Binding-site contacts:
Ligand atom OG contacts residue ASN173 of chain 1.C at 2.7 Å (h-bond).
Ligand atom CB contacts residue ASN173 of chain 1.C at 3.3 Å.
Ligand atom O1P contacts residue ARG127 of chain 1.C at 2.9 Å (salt-bridge).
Ligand atom CD contacts residue LEU220 of chain 1.C at 3.5 Å (hydrophobic).
Ligand atom CA contacts residue ASN173 of chain 1.C at 3.6 Å.
Ligand atom OG contacts residue TRP228 of chain 1.C at 3.4 Å (h-bond).
Ligand atom CB contacts residue GLU180 of chain 1.C at 3.3 Å.
Ligand atom CB contacts residue ASN173 of chain 1.C at 3.4 Å.
Ligand atom CD1 contacts residue ASN42 of chain 1.C at 3.4 Å.
Ligand atom CB contacts residue ASP213 of chain 1.C at 3.3 Å.
Ligand atom O3P contacts residue ARG56 of chain 1.C at 2.8 Å (salt-bridge).
Ligand atom O contacts residue LEU227 of chain 1.C at 3.2 Å.
Ligand atom N contacts residue ASN224 of chain 1.C at 2.9 Å (h-bond).
Ligand atom C contacts residue ASP213 of chain 1.C at 3.6 Å.
Ligand atom OD2 contacts residue VAL46 of chain 1.C at 3.5 Å.
Ligand atom CZ contacts residue ARG60 of chain 1.C at 3.5 Å.
Ligand atom O contacts residue ASN224 of chain 1.C at 2.8 Å (h-bond).
Ligand atom CA contacts residue LEU172 of chain 1.C at 3.6 Å (hydrophobic).
Ligand atom C contacts residue ASN173 of chain 1.C at 3.5 Å.
Ligand atom N contacts residue GLU180 of chain 1.C at 3.1 Å (salt-bridge).
Ligand atom C contacts residue ASP213 of chain 1.C at 3.5 Å.
Ligand atom CD2 contacts residue ASN224 of chain 1.C at 3.4 Å.
Ligand atom O2P contacts residue TYR128 of chain 1.C at 2.6 Å (h-bond).
Ligand atom CG contacts residue LEU216 of chain 1.C at 3.6 Å (hydrophobic).
Ligand atom NH1 contacts residue ARG60 of chain 1.C at 3.3 Å.
Ligand atom CA contacts residue ASP213 of chain 1.C at 3.4 Å.
Ligand atom O contacts residue ASP213 of chain 1.C at 3.3 Å (salt-bridge).
Ligand atom O contacts residue LEU172 of chain 1.C at 3.5 Å.
Ligand atom N contacts residue ASN173 of chain 1.C at 2.7 Å (h-bond).
Ligand atom OG contacts residue GLU180 of chain 1.C at 3.1 Å (salt-bridge).
Ligand atom C contacts residue LEU172 of chain 1.C at 3.4 Å (hydrophobic).
Ligand atom CG2 contacts residue ASN42 of chain 1.C at 2.9 Å.
Ligand atom CA contacts residue ASN173 of chain 1.C at 3.5 Å.
Ligand atom O2P contacts residue ARG127 of chain 1.C at 2.8 Å (salt-bridge).
Ligand atom OG contacts residue GLY169 of chain 1.C at 2.6 Å (h-bond).
Ligand atom OG1 contacts residue ASP213 of chain 1.C at 3.4 Å (salt-bridge).
Ligand atom O1P contacts residue ARG56 of chain 1.C at 2.9 Å (salt-bridge).
Ligand atom O contacts residue VAL176 of chain 1.C at 3.4 Å.
Ligand atom N contacts residue ASP213 of chain 1.C at 2.6 Å (salt-bridge).
Ligand atom N contacts residue LEU172 of chain 1.C at 3.5 Å.

Sequence of chain 1.C:
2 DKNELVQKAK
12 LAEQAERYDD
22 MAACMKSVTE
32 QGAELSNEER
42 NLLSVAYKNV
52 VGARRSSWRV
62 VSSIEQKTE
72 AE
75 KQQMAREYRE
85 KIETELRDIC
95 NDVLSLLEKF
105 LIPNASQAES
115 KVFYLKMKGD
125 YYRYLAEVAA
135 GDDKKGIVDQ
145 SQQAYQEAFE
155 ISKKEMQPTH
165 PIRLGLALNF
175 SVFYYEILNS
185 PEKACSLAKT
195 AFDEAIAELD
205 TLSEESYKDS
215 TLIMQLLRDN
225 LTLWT

This protein binds this small molecule.
Small molecule (SMILES): CC[C@H](C)[C@H](NC(=O)[C@H](CC(=O)O)NC(=O)[C@@H]1CCCN1C(=O)[C@H](CO)NC(=O)[C@H](COP(=O)(O)O)NC(=O)[C@H](Cc1ccc(O)cc1)NC(=O)[C@H](CO)NC(=O)[C@@H](N)CCCNC(N)=[NH2+])C(=O)N[C@H](C=O)[C@@H](C)O